Binding-site contacts:
Ligand atom O6 contacts residue THR246 of chain 1.B at 2.3 Å (h-bond).
Ligand atom C5 contacts residue ARG251 of chain 1.B at 3.5 Å.
Ligand atom C3 contacts residue ASN259 of chain 1.B at 2.9 Å.
Ligand atom O2 contacts residue THR246 of chain 1.B at 3.6 Å.
Ligand atom C2 contacts residue HIS228 of chain 1.B at 3.5 Å.
Ligand atom C6 contacts residue ASP262 of chain 1.B at 2.8 Å.
Ligand atom O2 contacts residue GLN175 of chain 1.B at 3.6 Å.
Ligand atom O2 contacts residue HIS228 of chain 1.B at 3.5 Å.
Ligand atom C6 contacts residue THR246 of chain 1.B at 3.4 Å.
Ligand atom O6 contacts residue GLU217 of chain 1.B at 3.0 Å (salt-bridge).
Ligand atom O2 contacts residue ASN259 of chain 1.B at 2.9 Å (h-bond).
Ligand atom C1 contacts residue GLN175 of chain 1.B at 3.6 Å.
Ligand atom O4 contacts residue ARG251 of chain 1.B at 3.6 Å (salt-bridge).
Ligand atom C4 contacts residue GLN175 of chain 1.B at 3.4 Å.
Ligand atom O3 contacts residue ASN259 of chain 1.B at 3.2 Å (h-bond).
Ligand atom C3 contacts residue GLN175 of chain 1.B at 3.5 Å.
Ligand atom O5 contacts residue GLU217 of chain 1.B at 3.5 Å (salt-bridge).
Ligand atom O4 contacts residue ASN259 of chain 1.B at 3.0 Å.
Ligand atom O3 contacts residue GLU217 of chain 1.B at 3.0 Å (salt-bridge).
Ligand atom C6 contacts residue ARG251 of chain 1.B at 3.5 Å.
Ligand atom O4 contacts residue TYR171 of chain 1.B at 2.8 Å (h-bond).
Ligand atom C1 contacts residue ARG251 of chain 1.B at 3.6 Å.
Ligand atom O3 contacts residue ASP214 of chain 1.B at 3.0 Å (salt-bridge).
Ligand atom O3 contacts residue HIS228 of chain 1.B at 3.3 Å.
Ligand atom C2 contacts residue ALA258 of chain 1.B at 3.6 Å (hydrophobic).
Ligand atom O3 contacts residue ARG251 of chain 1.B at 3.1 Å (salt-bridge).
Ligand atom O3 contacts residue GLN175 of chain 1.B at 3.4 Å (h-bond).
Ligand atom O6 contacts residue ARG392 of chain 1.B at 3.3 Å (salt-bridge).
Ligand atom O6 contacts residue ARG251 of chain 1.B at 2.5 Å (salt-bridge).
Ligand atom C5 contacts residue ASN259 of chain 1.B at 3.4 Å.
Ligand atom O6 contacts residue ASP262 of chain 1.B at 2.6 Å (salt-bridge).
Ligand atom O4 contacts residue ASP173 of chain 1.B at 3.0 Å (salt-bridge).
Ligand atom C2 contacts residue ASN259 of chain 1.B at 3.7 Å.
Ligand atom O6 contacts residue TRP366 of chain 1.B at 3.7 Å.
Ligand atom O5 contacts residue ARG251 of chain 1.B at 2.5 Å (salt-bridge).
Ligand atom O1 contacts residue ARG392 of chain 1.B at 3.2 Å (salt-bridge).
Ligand atom C4 contacts residue ASN259 of chain 1.B at 3.6 Å.
Ligand atom C6 contacts residue ASN259 of chain 1.B at 3.4 Å.
Ligand atom O5 contacts residue ARG392 of chain 1.B at 3.6 Å.
Ligand atom O4 contacts residue TRP375 of chain 1.B at 3.7 Å.

This small molecule binds to this protein.
Small molecule (SMILES): OC[C@H]1O[C@@H](O[C@H]2[C@H](O)[C@@H](O)[C@H](O[C@H]3[C@H](O)[C@@H](O)[C@H](O)O[C@@H]3CO)O[C@@H]2CO)[C@H](O)[C@@H](O)[C@@H]1O

Sequence of chain 1.B:
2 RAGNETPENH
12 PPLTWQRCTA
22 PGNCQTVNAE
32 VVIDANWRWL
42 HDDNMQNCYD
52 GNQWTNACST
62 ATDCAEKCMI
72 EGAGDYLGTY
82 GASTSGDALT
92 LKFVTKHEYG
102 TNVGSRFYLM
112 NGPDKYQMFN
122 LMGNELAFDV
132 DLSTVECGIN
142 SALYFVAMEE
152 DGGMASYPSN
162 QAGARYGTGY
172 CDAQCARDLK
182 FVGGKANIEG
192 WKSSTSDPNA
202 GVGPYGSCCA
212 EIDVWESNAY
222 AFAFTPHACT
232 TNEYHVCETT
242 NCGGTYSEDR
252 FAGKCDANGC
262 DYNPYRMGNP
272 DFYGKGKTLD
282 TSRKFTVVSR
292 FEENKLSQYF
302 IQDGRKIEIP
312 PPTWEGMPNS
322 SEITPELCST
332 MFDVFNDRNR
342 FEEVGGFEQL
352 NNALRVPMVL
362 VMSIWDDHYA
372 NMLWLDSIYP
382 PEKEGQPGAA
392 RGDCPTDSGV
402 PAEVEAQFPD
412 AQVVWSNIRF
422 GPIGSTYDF